The small molecule below binds the protein below.
Small molecule (SMILES): CC(=O)N[C@@H]1[C@@H](O)[C@H](O)[C@@H](CO)O[C@H]1O

Binding-site contacts:
Ligand atom C8 contacts residue PHE133 of chain 3.D at 3.9 Å (hydrophobic).
Ligand atom C1 contacts residue ASN134 of chain 3.D at 1.4 Å.
Ligand atom C7 contacts residue LYS145 of chain 3.D at 4.4 Å.
Ligand atom N2 contacts residue ASN134 of chain 3.D at 2.9 Å (h-bond).
Ligand atom C8 contacts residue SER132 of chain 3.D at 3.9 Å.
Ligand atom C8 contacts residue ASN100 of chain 3.D at 3.2 Å.
Ligand atom O7 contacts residue ASN100 of chain 3.D at 3.6 Å.
Ligand atom O7 contacts residue ASN134 of chain 3.D at 4.1 Å.
Ligand atom C2 contacts residue ASN134 of chain 3.D at 2.4 Å.
Ligand atom C7 contacts residue ASN100 of chain 3.D at 3.7 Å.
Ligand atom C3 contacts residue ASN134 of chain 3.D at 3.8 Å.
Ligand atom C8 contacts residue ASN134 of chain 3.D at 4.0 Å.
Ligand atom C5 contacts residue ASN134 of chain 3.D at 3.7 Å.
Ligand atom N2 contacts residue LYS145 of chain 3.D at 4.1 Å.
Ligand atom C4 contacts residue ASN134 of chain 3.D at 4.2 Å.
Ligand atom C8 contacts residue LYS145 of chain 3.D at 3.6 Å.
Ligand atom C7 contacts residue ASN134 of chain 3.D at 3.7 Å.
Ligand atom O5 contacts residue ASN134 of chain 3.D at 2.4 Å (h-bond).

Sequence of chain 3.D:
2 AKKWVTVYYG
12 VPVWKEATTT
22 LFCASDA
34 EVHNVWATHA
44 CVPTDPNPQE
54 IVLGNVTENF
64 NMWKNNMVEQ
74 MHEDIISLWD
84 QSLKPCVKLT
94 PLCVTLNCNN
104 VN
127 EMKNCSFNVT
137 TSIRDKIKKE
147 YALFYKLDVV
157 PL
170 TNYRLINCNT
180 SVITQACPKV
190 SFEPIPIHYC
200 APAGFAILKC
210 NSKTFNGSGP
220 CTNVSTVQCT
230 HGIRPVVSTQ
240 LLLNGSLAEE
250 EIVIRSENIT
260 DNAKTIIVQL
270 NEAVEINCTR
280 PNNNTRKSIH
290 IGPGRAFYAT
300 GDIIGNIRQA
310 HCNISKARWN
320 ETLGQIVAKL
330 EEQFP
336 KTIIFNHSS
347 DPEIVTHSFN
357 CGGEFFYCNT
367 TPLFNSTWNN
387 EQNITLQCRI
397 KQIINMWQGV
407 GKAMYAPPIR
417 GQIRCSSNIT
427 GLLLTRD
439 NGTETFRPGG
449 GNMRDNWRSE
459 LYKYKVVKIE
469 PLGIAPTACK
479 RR